A small-molecule ligand and the protein it binds are described below.
Small molecule (SMILES): O=c1[nH]cnc2c1ncn2[C@@H]1O[C@H](COP(=O)(O)O)[C@@H](O)[C@H]1O

Sequence of chain 3.A:
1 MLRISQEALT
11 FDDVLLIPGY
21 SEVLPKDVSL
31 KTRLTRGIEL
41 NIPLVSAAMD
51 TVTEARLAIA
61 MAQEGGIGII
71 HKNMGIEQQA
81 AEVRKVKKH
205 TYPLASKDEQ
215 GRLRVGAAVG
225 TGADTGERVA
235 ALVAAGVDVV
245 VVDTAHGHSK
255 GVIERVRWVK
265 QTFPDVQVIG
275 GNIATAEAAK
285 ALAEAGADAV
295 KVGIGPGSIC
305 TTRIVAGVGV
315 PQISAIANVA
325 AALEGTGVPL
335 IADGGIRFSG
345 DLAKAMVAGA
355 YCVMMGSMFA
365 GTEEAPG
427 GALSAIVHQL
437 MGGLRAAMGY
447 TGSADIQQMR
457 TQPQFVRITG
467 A

Binding-site contacts:
Ligand atom O3' contacts residue ALA47 of chain 3.A at 3.4 Å.
Ligand atom P contacts residue GLY338 of chain 3.A at 4.4 Å.
Ligand atom O1P contacts residue SER361 of chain 3.A at 3.8 Å.
Ligand atom O3P contacts residue GLY339 of chain 3.A at 3.3 Å (h-bond).
Ligand atom O3' contacts residue MET358 of chain 3.A at 3.4 Å (h-bond).
Ligand atom O3P contacts residue GLY338 of chain 3.A at 4.1 Å.
Ligand atom O3P contacts residue SER302 of chain 3.A at 3.1 Å (h-bond).
Ligand atom O3' contacts residue ASP337 of chain 3.A at 2.5 Å (salt-bridge).
Ligand atom C2' contacts residue ASP337 of chain 3.A at 3.8 Å.
Ligand atom C5' contacts residue ASP337 of chain 3.A at 4.1 Å.
Ligand atom C3' contacts residue MET49 of chain 3.A at 3.8 Å (hydrophobic).
Ligand atom C4' contacts residue ASP337 of chain 3.A at 3.5 Å.
Ligand atom C3' contacts residue ASP337 of chain 3.A at 3.5 Å.
Ligand atom O5' contacts residue SER302 of chain 3.A at 4.0 Å.
Ligand atom C5' contacts residue MET49 of chain 3.A at 3.8 Å (hydrophobic).
Ligand atom O2P contacts residue SER302 of chain 3.A at 3.3 Å (h-bond).
Ligand atom N7 contacts residue MET49 of chain 3.A at 3.5 Å.
Ligand atom O2' contacts residue ASP337 of chain 3.A at 2.6 Å (salt-bridge).
Ligand atom P contacts residue SER302 of chain 3.A at 3.9 Å.
Ligand atom O4' contacts residue GLY301 of chain 3.A at 3.5 Å.
Ligand atom P contacts residue SER361 of chain 3.A at 4.0 Å.
Ligand atom O2' contacts residue ASN276 of chain 3.A at 3.9 Å.
Ligand atom O1P contacts residue MET359 of chain 3.A at 3.7 Å.
Ligand atom C3' contacts residue ALA47 of chain 3.A at 4.1 Å (hydrophobic).
Ligand atom C4' contacts residue MET49 of chain 3.A at 4.3 Å (hydrophobic).
Ligand atom C8 contacts residue MET49 of chain 3.A at 3.5 Å (hydrophobic).
Ligand atom O2P contacts residue SER361 of chain 3.A at 2.9 Å (h-bond).
Ligand atom O1P contacts residue GLY360 of chain 3.A at 2.8 Å (h-bond).
Ligand atom O5' contacts residue GLY338 of chain 3.A at 3.8 Å.
Ligand atom O2P contacts residue GLY360 of chain 3.A at 3.8 Å.
Ligand atom C4' contacts residue GLY301 of chain 3.A at 4.3 Å.
Ligand atom O3P contacts residue GLY301 of chain 3.A at 4.1 Å.
Ligand atom O3P contacts residue ILE340 of chain 3.A at 4.3 Å.
Ligand atom C5' contacts residue GLY360 of chain 3.A at 4.2 Å.
Ligand atom P contacts residue GLY339 of chain 3.A at 4.3 Å.
Ligand atom P contacts residue GLY360 of chain 3.A at 3.9 Å.
Ligand atom O5' contacts residue GLY301 of chain 3.A at 3.8 Å.
Ligand atom O3P contacts residue SER361 of chain 3.A at 4.2 Å.
Ligand atom O1P contacts residue MET358 of chain 3.A at 4.3 Å.
Ligand atom N9 contacts residue MET49 of chain 3.A at 4.2 Å.